Sequence of chain 1.A:
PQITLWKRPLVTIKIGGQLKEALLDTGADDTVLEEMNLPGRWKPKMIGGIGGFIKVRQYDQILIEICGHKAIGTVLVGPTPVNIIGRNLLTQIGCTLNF

Sequence of chain 1.B:
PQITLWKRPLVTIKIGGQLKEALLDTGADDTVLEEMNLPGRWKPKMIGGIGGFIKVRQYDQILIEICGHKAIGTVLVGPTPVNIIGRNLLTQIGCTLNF

The protein below binds the small molecule below.
Small molecule (SMILES): COC(=O)NC1(C(=O)N[C@@H](Cc2ccccc2)C[C@H](O)[C@H](Cc2ccccc2)NC(=O)O[C@H]2CO[C@H]3OCC[C@H]32)CCCC1

Binding-site contacts:
Ligand atom C42 contacts residue ASP25 of chain 1.B at 2.9 Å.
Ligand atom C04 contacts residue VAL32 of chain 1.A at 3.5 Å (hydrophobic).
Ligand atom C40 contacts residue ASP25 of chain 1.B at 3.5 Å.
Ligand atom O23 contacts residue GLY48 of chain 1.A at 3.6 Å.
Ligand atom N44 contacts residue GLY27 of chain 1.A at 3.4 Å (h-bond).
Ligand atom C40 contacts residue ASP25 of chain 1.A at 3.1 Å.
Ligand atom O22 contacts residue ASP29 of chain 1.A at 3.3 Å (salt-bridge).
Ligand atom O35 contacts residue GLY27 of chain 1.B at 3.6 Å.
Ligand atom C07 contacts residue ARG8 of chain 1.B at 3.4 Å.
Ligand atom C29 contacts residue GLY27 of chain 1.B at 3.2 Å.
Ligand atom C18 contacts residue PRO81 of chain 1.B at 3.4 Å (hydrophobic).
Ligand atom O10 contacts residue ASP29 of chain 1.B at 2.9 Å (salt-bridge).
Ligand atom O35 contacts residue ASP25 of chain 1.A at 2.5 Å (salt-bridge).
Ligand atom O22 contacts residue GLY27 of chain 1.A at 3.4 Å (h-bond).
Ligand atom N25 contacts residue GLY48 of chain 1.A at 3.0 Å (h-bond).
Ligand atom C14 contacts residue ASP30 of chain 1.B at 3.6 Å.
Ligand atom C34 contacts residue ASP25 of chain 1.A at 3.2 Å.
Ligand atom C16 contacts residue ILE50 of chain 1.A at 3.6 Å (hydrophobic).
Ligand atom C01 contacts residue ILE50 of chain 1.B at 3.6 Å (hydrophobic).
Ligand atom C11 contacts residue GLY48 of chain 1.B at 3.5 Å.
Ligand atom O13 contacts residue ASP30 of chain 1.B at 3.1 Å (salt-bridge).
Ligand atom O35 contacts residue ASP25 of chain 1.B at 2.8 Å (salt-bridge).
Ligand atom O27 contacts residue GLY49 of chain 1.A at 3.6 Å.
Ligand atom C17 contacts residue ILE50 of chain 1.A at 3.6 Å (hydrophobic).
Ligand atom C08 contacts residue GLY48 of chain 1.B at 3.4 Å.
Ligand atom N38 contacts residue GLY27 of chain 1.B at 3.1 Å (h-bond).
Ligand atom O13 contacts residue ASP29 of chain 1.B at 3.3 Å (salt-bridge).
Ligand atom C07 contacts residue ASP29 of chain 1.A at 3.2 Å.
Ligand atom O13 contacts residue ALA28 of chain 1.B at 3.5 Å.
Ligand atom C06 contacts residue ILE50 of chain 1.B at 3.4 Å (hydrophobic).
Ligand atom O36 contacts residue ALA28 of chain 1.B at 3.4 Å.
Ligand atom C16 contacts residue GLY49 of chain 1.A at 3.6 Å.
Ligand atom C17 contacts residue GLY49 of chain 1.A at 3.2 Å.
Ligand atom C05 contacts residue VAL32 of chain 1.A at 3.3 Å (hydrophobic).
Ligand atom C14 contacts residue ALA28 of chain 1.B at 3.7 Å (hydrophobic).
Ligand atom C12 contacts residue ASP29 of chain 1.B at 3.6 Å.
Ligand atom C03 contacts residue ALA28 of chain 1.A at 3.2 Å (hydrophobic).
Ligand atom C09 contacts residue GLY27 of chain 1.B at 3.6 Å.
Ligand atom O22 contacts residue ALA28 of chain 1.A at 3.5 Å.
Ligand atom C17 contacts residue PRO81 of chain 1.B at 3.1 Å (hydrophobic).